Binding-site contacts:
Ligand atom C1 contacts residue ASN12 of chain 32.I at 2.1 Å.
Ligand atom C7 contacts residue ASN12 of chain 32.I at 3.9 Å.
Ligand atom O7 contacts residue ASN12 of chain 32.I at 3.7 Å.
Ligand atom C5 contacts residue ASN12 of chain 32.I at 4.0 Å.
Ligand atom O5 contacts residue ASN12 of chain 32.I at 2.6 Å (h-bond).
Ligand atom C2 contacts residue ASN12 of chain 32.I at 3.2 Å.
Ligand atom N2 contacts residue ASN12 of chain 32.I at 3.8 Å.

Sequence of chain 32.I:
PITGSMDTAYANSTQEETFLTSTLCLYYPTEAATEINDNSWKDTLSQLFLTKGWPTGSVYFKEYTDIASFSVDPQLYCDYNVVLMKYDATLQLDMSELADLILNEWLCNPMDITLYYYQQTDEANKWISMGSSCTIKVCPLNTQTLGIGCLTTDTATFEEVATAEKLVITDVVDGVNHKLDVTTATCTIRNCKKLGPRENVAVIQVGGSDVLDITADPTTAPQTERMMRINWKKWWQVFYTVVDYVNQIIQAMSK

This small molecule binds to this protein.
Small molecule (SMILES): CC(=O)N[C@H]1[C@H](O[C@H]2[C@H](O)[C@@H](NC(C)=O)CO[C@@H]2CO)O[C@H](CO)[C@@H](O)[C@@H]1O